Binding-site contacts:
Ligand atom C8 contacts residue HIS104 of chain 24.A at 4.0 Å.
Ligand atom C2 contacts residue ASN154 of chain 24.B at 2.4 Å.
Ligand atom O7 contacts residue ASN154 of chain 24.B at 3.3 Å (h-bond).
Ligand atom O5 contacts residue ASN154 of chain 24.B at 2.4 Å (h-bond).
Ligand atom C1 contacts residue ASN154 of chain 24.B at 1.4 Å.
Ligand atom C4 contacts residue ASN154 of chain 24.B at 4.2 Å.
Ligand atom C6 contacts residue HIS104 of chain 24.A at 3.2 Å.
Ligand atom C5 contacts residue HIS104 of chain 24.A at 3.1 Å.
Ligand atom O5 contacts residue HIS104 of chain 24.A at 3.0 Å (h-bond).
Ligand atom C5 contacts residue ASN154 of chain 24.B at 3.7 Å.
Ligand atom N2 contacts residue ASN154 of chain 24.B at 2.9 Å (h-bond).
Ligand atom C3 contacts residue ASN154 of chain 24.B at 3.8 Å.
Ligand atom C1 contacts residue HIS104 of chain 24.A at 3.2 Å.
Ligand atom C4 contacts residue HIS104 of chain 24.A at 4.4 Å.
Ligand atom C7 contacts residue ASN154 of chain 24.B at 3.3 Å.
Ligand atom C8 contacts residue ASN154 of chain 24.B at 3.4 Å.

Sequence of chain 24.A:
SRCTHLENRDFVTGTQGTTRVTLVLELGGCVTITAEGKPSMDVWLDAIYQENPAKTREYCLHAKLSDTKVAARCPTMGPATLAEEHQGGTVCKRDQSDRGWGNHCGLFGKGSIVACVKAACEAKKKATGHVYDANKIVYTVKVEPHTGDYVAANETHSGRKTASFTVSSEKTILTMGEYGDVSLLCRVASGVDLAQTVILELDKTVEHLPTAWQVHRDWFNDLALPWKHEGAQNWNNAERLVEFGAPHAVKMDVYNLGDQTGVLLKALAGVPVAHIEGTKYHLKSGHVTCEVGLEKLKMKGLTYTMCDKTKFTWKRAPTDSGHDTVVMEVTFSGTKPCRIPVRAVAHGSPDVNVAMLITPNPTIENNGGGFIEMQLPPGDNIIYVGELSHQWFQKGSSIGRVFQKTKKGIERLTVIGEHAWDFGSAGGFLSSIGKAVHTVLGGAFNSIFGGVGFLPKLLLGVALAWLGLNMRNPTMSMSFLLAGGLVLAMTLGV

Sequence of chain 24.B:
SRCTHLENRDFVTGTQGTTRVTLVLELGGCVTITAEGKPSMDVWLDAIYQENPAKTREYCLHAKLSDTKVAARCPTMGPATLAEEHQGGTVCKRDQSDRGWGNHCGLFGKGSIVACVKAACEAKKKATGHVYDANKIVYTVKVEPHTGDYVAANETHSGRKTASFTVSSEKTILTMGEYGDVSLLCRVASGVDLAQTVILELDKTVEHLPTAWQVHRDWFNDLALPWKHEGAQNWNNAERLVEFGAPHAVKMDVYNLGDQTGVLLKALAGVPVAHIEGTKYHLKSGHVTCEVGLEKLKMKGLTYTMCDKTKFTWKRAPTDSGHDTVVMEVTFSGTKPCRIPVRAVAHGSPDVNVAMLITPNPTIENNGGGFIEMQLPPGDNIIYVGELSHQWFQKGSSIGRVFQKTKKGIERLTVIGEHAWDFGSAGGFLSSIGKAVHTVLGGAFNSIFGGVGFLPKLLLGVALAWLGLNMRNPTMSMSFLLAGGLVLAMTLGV

The small molecule below binds the protein below.
Small molecule (SMILES): CC(=O)N[C@H]1[C@H](O[C@H]2[C@H](O)[C@@H](NC(C)=O)CO[C@@H]2CO[C@@H]2O[C@@H](C)[C@@H](O)[C@@H](O)[C@@H]2O)O[C@H](CO)[C@@H](O)[C@@H]1O